This small molecule binds to this protein.
Small molecule (SMILES): CCCCc1nc2c(=O)[nH][nH]c(=O)c2[nH]1

Binding-site contacts:
Ligand atom C6 contacts residue GLY261 of chain 1.A at 3.8 Å.
Ligand atom N4 contacts residue ASP156 of chain 1.A at 2.7 Å (salt-bridge).
Ligand atom O1 contacts residue ASP102 of chain 1.A at 3.8 Å.
Ligand atom C5 contacts residue MET260 of chain 1.A at 3.6 Å (hydrophobic).
Ligand atom N1 contacts residue GOL1 of chain 1.E at 3.4 Å.
Ligand atom C4 contacts residue GLN203 of chain 1.A at 3.6 Å.
Ligand atom N1 contacts residue TYR106 of chain 1.A at 3.9 Å.
Ligand atom O3 contacts residue GLY230 of chain 1.A at 2.8 Å (h-bond).
Ligand atom C7 contacts residue GOL1 of chain 1.E at 4.0 Å.
Ligand atom O3 contacts residue CYS158 of chain 1.A at 3.2 Å (h-bond).
Ligand atom N2 contacts residue MET260 of chain 1.A at 3.9 Å.
Ligand atom C1 contacts residue GOL1 of chain 1.E at 3.8 Å.
Ligand atom N5 contacts residue ASP156 of chain 1.A at 2.5 Å (salt-bridge).
Ligand atom C6 contacts residue MET260 of chain 1.A at 4.0 Å (hydrophobic).
Ligand atom N1 contacts residue MET260 of chain 1.A at 3.9 Å.
Ligand atom C4 contacts residue GLY230 of chain 1.A at 4.0 Å.
Ligand atom N5 contacts residue CYS158 of chain 1.A at 3.9 Å.
Ligand atom N5 contacts residue ILE201 of chain 1.A at 4.0 Å.
Ligand atom C2 contacts residue MET260 of chain 1.A at 3.9 Å (hydrophobic).
Ligand atom C6 contacts residue GOL1 of chain 1.E at 3.7 Å.
Ligand atom C5 contacts residue TYR106 of chain 1.A at 3.8 Å (hydrophobic).
Ligand atom C9 contacts residue ALA232 of chain 1.A at 4.0 Å (hydrophobic).
Ligand atom O1 contacts residue MET260 of chain 1.A at 3.6 Å.
Ligand atom C2 contacts residue CYS158 of chain 1.A at 3.9 Å (hydrophobic).
Ligand atom O1 contacts residue TYR106 of chain 1.A at 3.8 Å.
Ligand atom O3 contacts residue GLN203 of chain 1.A at 3.0 Å (h-bond).
Ligand atom C4 contacts residue CYS158 of chain 1.A at 3.6 Å (hydrophobic).
Ligand atom C1 contacts residue MET260 of chain 1.A at 3.9 Å (hydrophobic).
Ligand atom N2 contacts residue CYS158 of chain 1.A at 4.0 Å.
Ligand atom C4 contacts residue ASP156 of chain 1.A at 3.6 Å.
Ligand atom C5 contacts residue ASP156 of chain 1.A at 3.9 Å.
Ligand atom O3 contacts residue GLY229 of chain 1.A at 3.3 Å.
Ligand atom C3 contacts residue MET260 of chain 1.A at 3.6 Å (hydrophobic).
Ligand atom N5 contacts residue GLN203 of chain 1.A at 3.5 Å (h-bond).
Ligand atom C3 contacts residue TYR106 of chain 1.A at 3.8 Å (hydrophobic).
Ligand atom O3 contacts residue ASP156 of chain 1.A at 3.9 Å.
Ligand atom C9 contacts residue TYR106 of chain 1.A at 3.2 Å (hydrophobic).
Ligand atom N4 contacts residue ILE201 of chain 1.A at 3.8 Å.
Ligand atom C7 contacts residue TYR106 of chain 1.A at 3.7 Å (hydrophobic).
Ligand atom C8 contacts residue ALA232 of chain 1.A at 4.1 Å (hydrophobic).

Sequence of chain 1.A:
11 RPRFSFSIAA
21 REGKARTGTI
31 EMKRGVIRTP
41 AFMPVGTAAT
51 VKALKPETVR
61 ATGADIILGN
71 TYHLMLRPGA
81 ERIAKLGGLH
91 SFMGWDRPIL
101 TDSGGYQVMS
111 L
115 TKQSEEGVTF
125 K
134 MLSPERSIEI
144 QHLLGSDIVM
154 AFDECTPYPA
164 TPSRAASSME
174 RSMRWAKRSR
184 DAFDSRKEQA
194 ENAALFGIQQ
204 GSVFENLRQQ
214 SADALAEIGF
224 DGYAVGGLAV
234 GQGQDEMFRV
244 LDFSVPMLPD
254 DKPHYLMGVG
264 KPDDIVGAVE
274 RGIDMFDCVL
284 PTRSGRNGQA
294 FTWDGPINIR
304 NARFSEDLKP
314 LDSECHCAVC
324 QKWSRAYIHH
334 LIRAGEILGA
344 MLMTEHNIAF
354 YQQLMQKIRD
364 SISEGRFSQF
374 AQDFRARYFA